Sequence of chain 1.B:
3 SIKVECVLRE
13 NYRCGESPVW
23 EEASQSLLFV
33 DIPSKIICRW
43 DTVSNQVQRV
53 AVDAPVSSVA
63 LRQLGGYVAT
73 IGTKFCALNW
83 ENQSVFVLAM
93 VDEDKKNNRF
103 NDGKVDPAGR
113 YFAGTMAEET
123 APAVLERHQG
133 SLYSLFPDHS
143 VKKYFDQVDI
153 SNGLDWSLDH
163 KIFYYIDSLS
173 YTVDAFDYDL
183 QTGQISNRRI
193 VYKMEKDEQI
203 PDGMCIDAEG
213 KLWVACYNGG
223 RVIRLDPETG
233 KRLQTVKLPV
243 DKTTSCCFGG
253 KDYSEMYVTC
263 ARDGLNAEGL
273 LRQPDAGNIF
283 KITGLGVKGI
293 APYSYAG

Binding-site contacts:
Ligand atom O1 contacts residue GLY67 of chain 1.B at 3.3 Å.
Ligand atom O6 contacts residue GLU23 of chain 1.B at 4.0 Å.
Ligand atom O3 contacts residue GLU83 of chain 1.B at 2.6 Å (salt-bridge).
Ligand atom C1 contacts residue GLY68 of chain 1.B at 3.8 Å.
Ligand atom O2 contacts residue GLY67 of chain 1.B at 4.4 Å.
Ligand atom O6 contacts residue ALA25 of chain 1.B at 4.5 Å.
Ligand atom O3 contacts residue ARG41 of chain 1.B at 3.0 Å (salt-bridge).
Ligand atom O2 contacts residue BGC1 of chain 1.P at 3.3 Å (h-bond).
Ligand atom C4 contacts residue ARG41 of chain 1.B at 3.6 Å.
Ligand atom O2 contacts residue GLU83 of chain 1.B at 4.1 Å.
Ligand atom C4 contacts residue TYR69 of chain 1.B at 3.7 Å (hydrophobic).
Ligand atom C6 contacts residue GLU23 of chain 1.B at 3.9 Å.
Ligand atom O2 contacts residue GLY68 of chain 1.B at 3.2 Å (h-bond).
Ligand atom O1 contacts residue GLY68 of chain 1.B at 2.8 Å (h-bond).
Ligand atom O6 contacts residue SER26 of chain 1.B at 3.6 Å.
Ligand atom C6 contacts residue ALA25 of chain 1.B at 4.1 Å (hydrophobic).
Ligand atom C3 contacts residue TYR69 of chain 1.B at 4.2 Å (hydrophobic).
Ligand atom C5 contacts residue GLU23 of chain 1.B at 4.4 Å.
Ligand atom C3 contacts residue GLU83 of chain 1.B at 3.7 Å.
Ligand atom C6 contacts residue SER26 of chain 1.B at 4.4 Å.
Ligand atom O5 contacts residue GLU23 of chain 1.B at 4.2 Å.
Ligand atom O4 contacts residue TYR69 of chain 1.B at 4.5 Å.
Ligand atom C4 contacts residue GLU23 of chain 1.B at 4.3 Å.
Ligand atom O3 contacts residue TYR69 of chain 1.B at 4.1 Å.
Ligand atom C2 contacts residue TYR69 of chain 1.B at 4.2 Å (hydrophobic).
Ligand atom C3 contacts residue ARG41 of chain 1.B at 3.9 Å.
Ligand atom O3 contacts residue TRP82 of chain 1.B at 4.1 Å.
Ligand atom O4 contacts residue ARG41 of chain 1.B at 3.5 Å (salt-bridge).
Ligand atom C2 contacts residue GLY68 of chain 1.B at 3.8 Å.

This small molecule binds to this protein.
Small molecule (SMILES): OC[C@H]1O[C@@H](O)[C@H](O)[C@@H](O)[C@@H]1O